Binding-site contacts:
Ligand atom C11 contacts residue PRO140 of chain 1.B at 4.5 Å (hydrophobic).
Ligand atom C08 contacts residue TYR141 of chain 1.B at 3.7 Å (hydrophobic).
Ligand atom N05 contacts residue HIS204 of chain 1.B at 2.9 Å (h-bond).
Ligand atom C08 contacts residue HIS204 of chain 1.B at 4.4 Å.
Ligand atom N05 contacts residue LEU202 of chain 1.B at 4.3 Å.
Ligand atom C10 contacts residue TYR141 of chain 1.B at 3.5 Å (hydrophobic).
Ligand atom O01 contacts residue PRO139 of chain 1.B at 3.9 Å.
Ligand atom N04 contacts residue TRP172 of chain 1.B at 3.1 Å.
Ligand atom N03 contacts residue LEU202 of chain 1.B at 3.9 Å.
Ligand atom C08 contacts residue ZN1 of chain 1.H at 4.0 Å.
Ligand atom O02 contacts residue ASP51 of chain 1.B at 3.4 Å (salt-bridge).
Ligand atom C07 contacts residue TYR141 of chain 1.B at 3.8 Å (hydrophobic).
Ligand atom C11 contacts residue ZN1 of chain 1.H at 2.7 Å.
Ligand atom C09 contacts residue TYR141 of chain 1.B at 3.4 Å (hydrophobic).
Ligand atom O02 contacts residue ASP50 of chain 1.B at 2.7 Å (salt-bridge).
Ligand atom N03 contacts residue TYR141 of chain 1.B at 4.2 Å.
Ligand atom O02 contacts residue HIS104 of chain 1.B at 4.3 Å.
Ligand atom C06 contacts residue HIS204 of chain 1.B at 3.8 Å.
Ligand atom O01 contacts residue ZN1 of chain 1.H at 2.3 Å.
Ligand atom N05 contacts residue ASP51 of chain 1.B at 4.2 Å.
Ligand atom O01 contacts residue HIS100 of chain 1.B at 3.2 Å (h-bond).
Ligand atom O02 contacts residue LEU202 of chain 1.B at 4.4 Å.
Ligand atom O02 contacts residue HIS100 of chain 1.B at 2.9 Å (h-bond).
Ligand atom C10 contacts residue TRP172 of chain 1.B at 4.4 Å (hydrophobic).
Ligand atom O02 contacts residue ZN1 of chain 1.H at 2.2 Å.
Ligand atom N03 contacts residue TRP165 of chain 1.B at 3.9 Å.
Ligand atom O01 contacts residue PRO140 of chain 1.B at 3.3 Å.
Ligand atom O02 contacts residue HIS204 of chain 1.B at 3.3 Å (h-bond).
Ligand atom N05 contacts residue ASP50 of chain 1.B at 3.6 Å (salt-bridge).
Ligand atom O01 contacts residue TYR141 of chain 1.B at 2.8 Å (h-bond).
Ligand atom N05 contacts residue ZN1 of chain 1.H at 2.7 Å.
Ligand atom C11 contacts residue TYR141 of chain 1.B at 3.6 Å (hydrophobic).
Ligand atom C06 contacts residue ZN1 of chain 1.H at 4.3 Å.
Ligand atom O01 contacts residue HIS104 of chain 1.B at 3.3 Å (h-bond).
Ligand atom C06 contacts residue TRP172 of chain 1.B at 4.3 Å (hydrophobic).
Ligand atom C11 contacts residue HIS204 of chain 1.B at 4.0 Å.
Ligand atom N05 contacts residue HIS100 of chain 1.B at 3.9 Å.
Ligand atom C11 contacts residue HIS100 of chain 1.B at 4.0 Å.
Ligand atom C11 contacts residue HIS104 of chain 1.B at 4.1 Å.
Ligand atom C09 contacts residue TRP172 of chain 1.B at 4.4 Å (hydrophobic).

This protein binds this small molecule.
Small molecule (SMILES): NCCCC[C@H](N)C(=O)NO

Sequence of chain 1.B:
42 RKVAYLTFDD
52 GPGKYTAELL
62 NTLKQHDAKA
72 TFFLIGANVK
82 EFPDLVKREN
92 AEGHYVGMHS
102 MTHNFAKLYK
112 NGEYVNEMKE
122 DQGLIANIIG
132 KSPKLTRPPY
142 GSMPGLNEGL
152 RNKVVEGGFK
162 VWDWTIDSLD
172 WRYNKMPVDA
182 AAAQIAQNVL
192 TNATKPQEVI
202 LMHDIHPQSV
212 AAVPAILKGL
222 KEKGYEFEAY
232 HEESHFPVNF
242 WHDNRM